Binding-site contacts:
Ligand atom O1A contacts residue TYR96 of chain 1.B at 3.7 Å.
Ligand atom C2 contacts residue ASP114 of chain 1.B at 3.2 Å.
Ligand atom C4 contacts residue ILE43 of chain 1.B at 3.7 Å (hydrophobic).
Ligand atom O5 contacts residue ILE43 of chain 1.B at 3.5 Å.
Ligand atom O4 contacts residue GLY93 of chain 1.B at 2.8 Å (h-bond).
Ligand atom C7 contacts residue ASP114 of chain 1.B at 2.9 Å.
Ligand atom C9 contacts residue ASP53 of chain 1.B at 3.5 Å.
Ligand atom C8 contacts residue ASP114 of chain 1.B at 3.6 Å.
Ligand atom C10 contacts residue GLY93 of chain 1.B at 3.1 Å.
Ligand atom O1A contacts residue THR97 of chain 1.B at 3.0 Å (h-bond).
Ligand atom C6 contacts residue ASP114 of chain 1.B at 3.5 Å.
Ligand atom O6 contacts residue ILE43 of chain 1.B at 3.2 Å.
Ligand atom O8 contacts residue TYR96 of chain 1.B at 3.8 Å.
Ligand atom O7 contacts residue ASP114 of chain 1.B at 3.0 Å (salt-bridge).
Ligand atom O1B contacts residue THR97 of chain 1.B at 3.1 Å (h-bond).
Ligand atom C9 contacts residue LYS98 of chain 1.B at 3.8 Å.
Ligand atom N2 contacts residue ASP114 of chain 1.B at 2.9 Å (salt-bridge).
Ligand atom N5 contacts residue GLY93 of chain 1.B at 3.2 Å (h-bond).
Ligand atom O6 contacts residue ASP114 of chain 1.B at 2.7 Å (salt-bridge).
Ligand atom C4 contacts residue ARG95 of chain 1.B at 3.3 Å.
Ligand atom C6 contacts residue ARG95 of chain 1.B at 3.7 Å.
Ligand atom O1B contacts residue ARG95 of chain 1.B at 3.8 Å.
Ligand atom C4 contacts residue GLY93 of chain 1.B at 3.7 Å.
Ligand atom O3 contacts residue ASP114 of chain 1.B at 2.4 Å (salt-bridge).
Ligand atom C1 contacts residue THR97 of chain 1.B at 3.6 Å.
Ligand atom O10 contacts residue GLY93 of chain 1.B at 3.8 Å.
Ligand atom C11 contacts residue GLY93 of chain 1.B at 3.2 Å.
Ligand atom C6 contacts residue TYR99 of chain 1.B at 3.6 Å (hydrophobic).
Ligand atom C11 contacts residue TYR96 of chain 1.B at 3.5 Å (hydrophobic).
Ligand atom O8 contacts residue LYS98 of chain 1.B at 3.1 Å (salt-bridge).
Ligand atom O3 contacts residue LYS115 of chain 1.B at 3.6 Å.
Ligand atom O9 contacts residue ASN42 of chain 1.B at 3.2 Å (h-bond).
Ligand atom C1 contacts residue ILE43 of chain 1.B at 3.6 Å (hydrophobic).
Ligand atom C3 contacts residue ASP114 of chain 1.B at 3.3 Å.
Ligand atom N5 contacts residue ARG95 of chain 1.B at 2.9 Å (salt-bridge).
Ligand atom O9 contacts residue LYS98 of chain 1.B at 3.7 Å.
Ligand atom O6 contacts residue TYR99 of chain 1.B at 2.5 Å (h-bond).
Ligand atom C5 contacts residue ARG95 of chain 1.B at 3.5 Å.
Ligand atom C6 contacts residue ILE43 of chain 1.B at 3.7 Å (hydrophobic).
Ligand atom O9 contacts residue ASP53 of chain 1.B at 3.0 Å (salt-bridge).

This small molecule binds to this protein.
Small molecule (SMILES): CC(=O)N[C@@H]1[C@@H](O)[C@H](O[C@@H]2O[C@H](CO)[C@H](O)[C@H](O[C@]3(C(=O)O)C[C@H](O)[C@@H](NC(C)=O)[C@H]([C@H](O)[C@H](O)CO)O3)[C@H]2O)[C@@H](CO)O[C@H]1O

Sequence of chain 1.B:
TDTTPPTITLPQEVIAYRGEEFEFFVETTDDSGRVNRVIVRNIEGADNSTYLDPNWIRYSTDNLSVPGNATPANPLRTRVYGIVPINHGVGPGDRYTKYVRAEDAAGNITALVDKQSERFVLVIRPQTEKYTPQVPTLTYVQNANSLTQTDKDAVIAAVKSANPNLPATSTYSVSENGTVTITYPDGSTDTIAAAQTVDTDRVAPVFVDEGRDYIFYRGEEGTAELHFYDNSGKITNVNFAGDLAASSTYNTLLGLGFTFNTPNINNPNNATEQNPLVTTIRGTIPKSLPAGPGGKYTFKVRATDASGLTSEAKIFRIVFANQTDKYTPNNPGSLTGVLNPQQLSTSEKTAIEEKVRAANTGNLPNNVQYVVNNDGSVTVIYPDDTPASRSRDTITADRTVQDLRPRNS